Sequence of chain 1.A:
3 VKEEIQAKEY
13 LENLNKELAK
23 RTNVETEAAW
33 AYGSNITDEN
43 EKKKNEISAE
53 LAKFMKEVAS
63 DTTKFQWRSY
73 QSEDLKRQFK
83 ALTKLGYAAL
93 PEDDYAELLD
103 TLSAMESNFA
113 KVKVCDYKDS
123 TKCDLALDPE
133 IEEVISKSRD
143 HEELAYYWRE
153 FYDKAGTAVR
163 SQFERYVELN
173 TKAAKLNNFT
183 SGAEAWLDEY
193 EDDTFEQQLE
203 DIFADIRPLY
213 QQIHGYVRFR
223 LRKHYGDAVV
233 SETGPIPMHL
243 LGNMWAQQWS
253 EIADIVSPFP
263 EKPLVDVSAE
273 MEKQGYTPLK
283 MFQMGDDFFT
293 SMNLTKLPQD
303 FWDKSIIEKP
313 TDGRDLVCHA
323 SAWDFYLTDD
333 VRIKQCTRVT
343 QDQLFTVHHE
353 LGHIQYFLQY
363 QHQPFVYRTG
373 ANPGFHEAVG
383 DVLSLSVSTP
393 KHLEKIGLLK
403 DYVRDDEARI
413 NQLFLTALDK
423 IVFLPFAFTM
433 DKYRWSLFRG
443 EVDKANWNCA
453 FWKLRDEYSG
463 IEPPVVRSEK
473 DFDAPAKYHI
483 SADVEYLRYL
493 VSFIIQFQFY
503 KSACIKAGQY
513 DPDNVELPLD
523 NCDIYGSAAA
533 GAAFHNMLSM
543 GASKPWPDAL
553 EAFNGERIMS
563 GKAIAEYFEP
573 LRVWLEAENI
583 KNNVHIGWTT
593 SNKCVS

This small molecule binds to this protein.
Small molecule (SMILES): CC(=O)N[C@@H]1[C@@H](O)[C@H](O)[C@@H](CO)O[C@H]1O

Binding-site contacts:
Ligand atom C2 contacts residue ASN295 of chain 1.A at 2.4 Å.
Ligand atom O7 contacts residue ASN295 of chain 1.A at 3.9 Å.
Ligand atom C7 contacts residue ALA530 of chain 1.A at 4.0 Å (hydrophobic).
Ligand atom C8 contacts residue ALA530 of chain 1.A at 4.1 Å (hydrophobic).
Ligand atom O5 contacts residue ASN295 of chain 1.A at 2.3 Å (h-bond).
Ligand atom O7 contacts residue ALA530 of chain 1.A at 3.7 Å.
Ligand atom N2 contacts residue ASN295 of chain 1.A at 2.8 Å (h-bond).
Ligand atom C7 contacts residue ASN295 of chain 1.A at 3.5 Å.
Ligand atom C5 contacts residue ASN295 of chain 1.A at 3.6 Å.
Ligand atom C1 contacts residue ASN295 of chain 1.A at 1.4 Å.
Ligand atom C4 contacts residue ASN295 of chain 1.A at 4.1 Å.
Ligand atom C3 contacts residue ASN295 of chain 1.A at 3.7 Å.